Sequence of chain 3.A:
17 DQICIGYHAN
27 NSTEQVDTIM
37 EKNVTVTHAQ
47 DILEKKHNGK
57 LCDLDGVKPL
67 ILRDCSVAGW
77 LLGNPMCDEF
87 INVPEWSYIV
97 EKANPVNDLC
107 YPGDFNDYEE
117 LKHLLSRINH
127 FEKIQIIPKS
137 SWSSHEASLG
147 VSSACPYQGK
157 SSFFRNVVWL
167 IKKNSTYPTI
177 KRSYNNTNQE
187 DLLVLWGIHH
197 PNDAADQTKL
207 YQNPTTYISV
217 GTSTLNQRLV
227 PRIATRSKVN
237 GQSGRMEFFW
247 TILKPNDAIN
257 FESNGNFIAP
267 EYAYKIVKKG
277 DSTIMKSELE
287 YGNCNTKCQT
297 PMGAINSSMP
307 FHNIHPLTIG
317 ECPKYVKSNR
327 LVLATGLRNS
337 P

A protein and the small-molecule ligand that binds it are described below.
Small molecule (SMILES): CC(=O)N[C@@H]1[C@@H](O)[C@H](O)[C@@H](CO)O[C@H]1O

Binding-site contacts:
Ligand atom C3 contacts residue ASN39 of chain 3.A at 3.9 Å.
Ligand atom C4 contacts residue ASN39 of chain 3.A at 4.4 Å.
Ligand atom O6 contacts residue GLN31 of chain 3.A at 3.7 Å.
Ligand atom C2 contacts residue ASN39 of chain 3.A at 2.5 Å.
Ligand atom C7 contacts residue ASN39 of chain 3.A at 3.2 Å.
Ligand atom O7 contacts residue ASN39 of chain 3.A at 3.3 Å (h-bond).
Ligand atom N2 contacts residue ASN39 of chain 3.A at 2.8 Å (h-bond).
Ligand atom C8 contacts residue ASN39 of chain 3.A at 4.2 Å.
Ligand atom C5 contacts residue ASN39 of chain 3.A at 4.0 Å.
Ligand atom O5 contacts residue ASN39 of chain 3.A at 2.8 Å (h-bond).
Ligand atom C8 contacts residue LYS38 of chain 3.A at 4.1 Å.
Ligand atom O5 contacts residue GLN31 of chain 3.A at 3.9 Å.
Ligand atom C1 contacts residue ASN39 of chain 3.A at 1.6 Å.